Sequence of chain 1.L:
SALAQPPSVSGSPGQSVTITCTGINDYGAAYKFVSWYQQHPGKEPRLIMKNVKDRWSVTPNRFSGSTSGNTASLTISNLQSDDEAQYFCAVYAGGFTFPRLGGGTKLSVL

Sequence of chain 1.E:
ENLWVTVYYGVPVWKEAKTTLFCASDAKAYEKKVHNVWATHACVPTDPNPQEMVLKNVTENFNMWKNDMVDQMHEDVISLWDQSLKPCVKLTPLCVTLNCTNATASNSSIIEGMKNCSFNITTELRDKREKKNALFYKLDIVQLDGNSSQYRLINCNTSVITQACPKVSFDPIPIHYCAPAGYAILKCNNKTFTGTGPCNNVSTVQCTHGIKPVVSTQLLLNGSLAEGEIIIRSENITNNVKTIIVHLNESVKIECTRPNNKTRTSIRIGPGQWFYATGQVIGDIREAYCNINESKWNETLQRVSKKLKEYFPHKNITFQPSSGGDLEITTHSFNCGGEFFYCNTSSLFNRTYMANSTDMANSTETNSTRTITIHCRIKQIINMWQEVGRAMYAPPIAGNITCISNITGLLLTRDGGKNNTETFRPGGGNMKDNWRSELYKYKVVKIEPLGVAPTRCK

The small molecule below binds the protein below.
Small molecule (SMILES): CC(=O)N[C@H]1[C@H](O[C@H]2[C@H](O)[C@@H](NC(C)=O)CO[C@@H]2CO)O[C@H](CO)[C@@H](O[C@@H]2O[C@H](CO[C@H]3O[C@H](CO[C@H]4O[C@H](CO)[C@@H](O)[C@H](O)[C@@H]4O)[C@@H](O)[C@H](O)[C@@H]3O)[C@@H](O)[C@H](O[C@H]3O[C@H](CO)[C@@H](O)[C@H](O[C@H]4O[C@H](CO)[C@@H](O)[C@H](O)[C@@H]4O)[C@@H]3O)[C@@H]2O)[C@@H]1O

Sequence of chain 1.I:
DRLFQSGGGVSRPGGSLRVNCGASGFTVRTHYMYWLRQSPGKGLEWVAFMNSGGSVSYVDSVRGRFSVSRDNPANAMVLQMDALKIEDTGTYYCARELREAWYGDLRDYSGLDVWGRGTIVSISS

Binding-site contacts:
Ligand atom C7 contacts residue NAG1 of chain 1.FB at 3.8 Å.
Ligand atom O5 contacts residue TRP57 of chain 1.L at 4.2 Å.
Ligand atom C3 contacts residue ASN369 of chain 1.E at 3.8 Å.
Ligand atom N2 contacts residue ASN369 of chain 1.E at 3.0 Å (h-bond).
Ligand atom O3 contacts residue NAG2 of chain 1.FB at 4.4 Å.
Ligand atom O2 contacts residue ARG47 of chain 1.L at 3.7 Å.
Ligand atom C4 contacts residue ASN369 of chain 1.E at 4.2 Å.
Ligand atom C5 contacts residue ASN369 of chain 1.E at 3.5 Å.
Ligand atom O3 contacts residue NAG1 of chain 1.FB at 3.3 Å.
Ligand atom O5 contacts residue SER371 of chain 1.E at 3.2 Å (h-bond).
Ligand atom C8 contacts residue ARG402 of chain 1.E at 4.0 Å.
Ligand atom C2 contacts residue SER371 of chain 1.E at 4.4 Å.
Ligand atom O5 contacts residue SER58 of chain 1.L at 4.3 Å.
Ligand atom C3 contacts residue NAG1 of chain 1.FB at 4.1 Å.
Ligand atom C6 contacts residue SER371 of chain 1.E at 4.0 Å.
Ligand atom C4 contacts residue SER371 of chain 1.E at 4.4 Å.
Ligand atom O4 contacts residue ASP113 of chain 1.I at 2.8 Å (salt-bridge).
Ligand atom O7 contacts residue ASN369 of chain 1.E at 3.0 Å (h-bond).
Ligand atom C5 contacts residue SER371 of chain 1.E at 3.2 Å.
Ligand atom O5 contacts residue ASN369 of chain 1.E at 2.2 Å (h-bond).
Ligand atom O6 contacts residue TRP57 of chain 1.L at 2.7 Å (h-bond).
Ligand atom C1 contacts residue ASN369 of chain 1.E at 1.4 Å.
Ligand atom O4 contacts residue NAG2 of chain 1.FB at 3.4 Å (h-bond).
Ligand atom O7 contacts residue ARG402 of chain 1.E at 4.4 Å.
Ligand atom C8 contacts residue LEU352 of chain 1.E at 3.6 Å (hydrophobic).
Ligand atom C6 contacts residue ASP113 of chain 1.I at 4.1 Å.
Ligand atom O7 contacts residue NAG1 of chain 1.FB at 3.1 Å (h-bond).
Ligand atom C7 contacts residue ASN369 of chain 1.E at 3.2 Å.
Ligand atom C2 contacts residue ASN369 of chain 1.E at 2.5 Å.
Ligand atom C4 contacts residue ASP113 of chain 1.I at 4.2 Å.
Ligand atom C2 contacts residue NAG1 of chain 1.FB at 3.9 Å.
Ligand atom C6 contacts residue TRP57 of chain 1.L at 3.5 Å (hydrophobic).
Ligand atom C8 contacts residue ASN369 of chain 1.E at 4.4 Å.
Ligand atom C1 contacts residue SER371 of chain 1.E at 3.2 Å.
Ligand atom C5 contacts residue TRP57 of chain 1.L at 3.8 Å (hydrophobic).
Ligand atom C8 contacts residue NAG1 of chain 1.FB at 3.7 Å.
Ligand atom O2 contacts residue NAG1 of chain 1.FB at 3.8 Å.
Ligand atom O5 contacts residue ARG47 of chain 1.L at 4.4 Å.